The protein below binds the small molecule below.
Small molecule (SMILES): O=C(O)c1ccc2c(CN3CCOCC3)c[nH]c2c1

Binding-site contacts:
Ligand atom C13 contacts residue MET46 of chain 1.A at 3.5 Å (hydrophobic).
Ligand atom N18 contacts residue LYS45 of chain 1.A at 3.0 Å (salt-bridge).
Ligand atom C9 contacts residue LYS55 of chain 1.A at 4.2 Å.
Ligand atom C4 contacts residue ARG57 of chain 1.A at 4.4 Å.
Ligand atom C17 contacts residue MET46 of chain 1.A at 4.3 Å (hydrophobic).
Ligand atom N18 contacts residue LYS55 of chain 1.A at 3.6 Å.
Ligand atom C5 contacts residue LYS55 of chain 1.A at 3.8 Å.
Ligand atom C5 contacts residue VAL56 of chain 1.A at 3.7 Å (hydrophobic).
Ligand atom C6 contacts residue PRO44 of chain 1.A at 3.6 Å (hydrophobic).
Ligand atom C16 contacts residue PRO44 of chain 1.A at 4.0 Å (hydrophobic).
Ligand atom C15 contacts residue PRO44 of chain 1.A at 4.2 Å (hydrophobic).
Ligand atom C6 contacts residue LYS55 of chain 1.A at 4.2 Å.
Ligand atom O14 contacts residue MET46 of chain 1.A at 3.7 Å.
Ligand atom C17 contacts residue PRO44 of chain 1.A at 3.4 Å (hydrophobic).
Ligand atom C7 contacts residue LYS55 of chain 1.A at 4.3 Å.
Ligand atom C9 contacts residue PRO44 of chain 1.A at 3.5 Å (hydrophobic).
Ligand atom C4 contacts residue LYS55 of chain 1.A at 4.2 Å.
Ligand atom C17 contacts residue LYS45 of chain 1.A at 3.2 Å.
Ligand atom O19 contacts residue TRP42 of chain 1.A at 4.0 Å.
Ligand atom C5 contacts residue LYS45 of chain 1.A at 4.3 Å.
Ligand atom C17 contacts residue VAL56 of chain 1.A at 4.2 Å (hydrophobic).
Ligand atom C4 contacts residue VAL56 of chain 1.A at 3.7 Å (hydrophobic).
Ligand atom C3 contacts residue TRP42 of chain 1.A at 4.4 Å (hydrophobic).
Ligand atom C7 contacts residue PRO44 of chain 1.A at 4.4 Å (hydrophobic).
Ligand atom N18 contacts residue PRO44 of chain 1.A at 3.3 Å.
Ligand atom C5 contacts residue PRO44 of chain 1.A at 3.4 Å (hydrophobic).
Ligand atom C16 contacts residue LYS45 of chain 1.A at 4.2 Å.
Ligand atom C17 contacts residue LYS55 of chain 1.A at 4.0 Å.
Ligand atom O1 contacts residue TRP42 of chain 1.A at 4.3 Å.
Ligand atom C10 contacts residue PRO44 of chain 1.A at 4.4 Å (hydrophobic).
Ligand atom O19 contacts residue ARG57 of chain 1.A at 3.1 Å.
Ligand atom C15 contacts residue MET46 of chain 1.A at 4.2 Å (hydrophobic).
Ligand atom C16 contacts residue MET46 of chain 1.A at 4.0 Å (hydrophobic).
Ligand atom C2 contacts residue ARG57 of chain 1.A at 4.3 Å.
Ligand atom C10 contacts residue LYS55 of chain 1.A at 4.2 Å.
Ligand atom C12 contacts residue MET46 of chain 1.A at 3.5 Å (hydrophobic).
Ligand atom C2 contacts residue TRP42 of chain 1.A at 4.0 Å (hydrophobic).
Ligand atom N11 contacts residue MET46 of chain 1.A at 4.2 Å.
Ligand atom C4 contacts residue PRO44 of chain 1.A at 4.2 Å (hydrophobic).
Ligand atom N18 contacts residue VAL56 of chain 1.A at 3.0 Å (h-bond).

Sequence of chain 1.A:
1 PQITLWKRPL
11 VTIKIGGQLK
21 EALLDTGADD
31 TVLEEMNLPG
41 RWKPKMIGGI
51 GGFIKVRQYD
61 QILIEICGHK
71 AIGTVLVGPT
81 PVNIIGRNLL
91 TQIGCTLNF